Sequence of chain 1.A:
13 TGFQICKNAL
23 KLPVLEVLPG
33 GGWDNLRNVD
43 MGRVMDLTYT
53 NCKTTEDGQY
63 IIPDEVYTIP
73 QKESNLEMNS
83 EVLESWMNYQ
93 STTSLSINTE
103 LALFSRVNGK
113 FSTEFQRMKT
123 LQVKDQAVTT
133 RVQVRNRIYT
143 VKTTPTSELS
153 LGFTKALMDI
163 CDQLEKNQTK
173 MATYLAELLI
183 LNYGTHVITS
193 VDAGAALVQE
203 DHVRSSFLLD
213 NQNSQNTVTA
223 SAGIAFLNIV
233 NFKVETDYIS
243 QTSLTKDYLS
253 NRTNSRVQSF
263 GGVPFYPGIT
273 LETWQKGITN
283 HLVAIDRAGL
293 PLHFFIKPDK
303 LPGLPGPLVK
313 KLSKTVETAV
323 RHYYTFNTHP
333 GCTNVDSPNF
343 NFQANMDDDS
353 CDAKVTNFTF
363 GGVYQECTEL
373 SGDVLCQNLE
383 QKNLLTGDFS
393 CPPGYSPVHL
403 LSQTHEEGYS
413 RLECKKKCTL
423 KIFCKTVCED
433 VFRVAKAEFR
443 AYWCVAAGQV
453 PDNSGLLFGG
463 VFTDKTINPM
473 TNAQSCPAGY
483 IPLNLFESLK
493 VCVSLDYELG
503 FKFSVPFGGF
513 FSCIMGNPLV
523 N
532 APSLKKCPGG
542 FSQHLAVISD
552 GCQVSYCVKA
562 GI

This protein binds this small molecule.
Small molecule (SMILES): CC(=O)N[C@@H]1[C@@H](O)[C@H](O)[C@@H](CO)O[C@H]1O

Binding-site contacts:
Ligand atom O7 contacts residue ASN169 of chain 1.A at 3.7 Å.
Ligand atom C7 contacts residue ASN169 of chain 1.A at 3.5 Å.
Ligand atom C4 contacts residue ASN169 of chain 1.A at 4.2 Å.
Ligand atom C5 contacts residue ASN169 of chain 1.A at 3.7 Å.
Ligand atom C2 contacts residue ASN169 of chain 1.A at 2.4 Å.
Ligand atom C3 contacts residue ASN169 of chain 1.A at 3.8 Å.
Ligand atom O5 contacts residue ASN169 of chain 1.A at 2.4 Å (h-bond).
Ligand atom N2 contacts residue ASN169 of chain 1.A at 2.8 Å (h-bond).
Ligand atom C1 contacts residue ASN169 of chain 1.A at 1.4 Å.